The protein below binds the small molecule below.
Small molecule (SMILES): CC[C@H](C)[C@H](NC(=O)[C@H](CO)NC(=O)[C@H](CC1=NC=NC1)NC(=O)[C@H](CO)NC(=O)[C@H](CCC(N)=O)NC(=O)[C@@H]1CCCN1C(=O)[C@@H](N)CCC(N)=O)C(=O)N[C@@H](CCC(=O)O)C(=O)N[C@H](C=O)CC(C)C

Binding-site contacts:
Ligand atom CB contacts residue ARG173 of chain 1.H at 3.5 Å.
Ligand atom N contacts residue GLN46 of chain 1.H at 3.1 Å (h-bond).
Ligand atom CD contacts residue TYR229 of chain 1.H at 3.7 Å (hydrophobic).
Ligand atom O contacts residue TYR229 of chain 1.H at 3.7 Å.
Ligand atom CA contacts residue TYR229 of chain 1.H at 3.6 Å (hydrophobic).
Ligand atom OG contacts residue GLY49 of chain 1.H at 2.7 Å (h-bond).
Ligand atom N contacts residue TYR229 of chain 1.H at 3.6 Å (h-bond).
Ligand atom O contacts residue TYR229 of chain 1.H at 3.1 Å (h-bond).
Ligand atom CE1 contacts residue ZN1 of chain 1.PA at 3.2 Å.
Ligand atom O contacts residue GLN46 of chain 1.H at 2.8 Å (h-bond).
Ligand atom N contacts residue TYR51 of chain 1.H at 3.5 Å (h-bond).
Ligand atom CB contacts residue TRP226 of chain 1.H at 3.6 Å (hydrophobic).
Ligand atom CG contacts residue TRP48 of chain 1.H at 3.6 Å (hydrophobic).
Ligand atom CE1 contacts residue TYR38 of chain 1.H at 3.5 Å (hydrophobic).
Ligand atom O contacts residue ARG173 of chain 1.H at 2.8 Å (salt-bridge).
Ligand atom N contacts residue VAL170 of chain 1.H at 3.8 Å.
Ligand atom N contacts residue TYR229 of chain 1.H at 3.6 Å.
Ligand atom CD2 contacts residue ZN1 of chain 1.PA at 3.2 Å.
Ligand atom CB contacts residue THR152 of chain 1.H at 3.3 Å.
Ligand atom O contacts residue TYR51 of chain 1.H at 2.8 Å (h-bond).
Ligand atom OE1 contacts residue ASN230 of chain 1.H at 3.0 Å (h-bond).
Ligand atom OE1 contacts residue ARG156 of chain 1.H at 3.6 Å.
Ligand atom N contacts residue TYR38 of chain 1.H at 3.5 Å (h-bond).
Ligand atom C contacts residue TYR51 of chain 1.H at 3.6 Å (hydrophobic).
Ligand atom NE2 contacts residue ASP40 of chain 1.H at 3.4 Å (salt-bridge).
Ligand atom NE2 contacts residue ZN1 of chain 1.PA at 2.2 Å.
Ligand atom C contacts residue TYR229 of chain 1.H at 3.2 Å (hydrophobic).
Ligand atom OG contacts residue TYR38 of chain 1.H at 3.6 Å.
Ligand atom CE1 contacts residue ASP40 of chain 1.H at 3.7 Å.
Ligand atom CB contacts residue TYR229 of chain 1.H at 3.6 Å (hydrophobic).
Ligand atom OG contacts residue THR152 of chain 1.H at 3.0 Å.
Ligand atom OG contacts residue TRP48 of chain 1.H at 3.3 Å.
Ligand atom CG contacts residue ASP175 of chain 1.H at 3.7 Å.
Ligand atom C contacts residue SER153 of chain 1.H at 3.7 Å.
Ligand atom O contacts residue SER153 of chain 1.H at 3.2 Å (h-bond).
Ligand atom CB contacts residue SER153 of chain 1.H at 3.7 Å.
Ligand atom CA contacts residue GLN46 of chain 1.H at 3.6 Å.
Ligand atom ND1 contacts residue TYR38 of chain 1.H at 3.0 Å (h-bond).
Ligand atom OE2 contacts residue GLN157 of chain 1.H at 3.4 Å.
Ligand atom NE2 contacts residue TYR229 of chain 1.H at 3.7 Å.

Sequence of chain 1.H:
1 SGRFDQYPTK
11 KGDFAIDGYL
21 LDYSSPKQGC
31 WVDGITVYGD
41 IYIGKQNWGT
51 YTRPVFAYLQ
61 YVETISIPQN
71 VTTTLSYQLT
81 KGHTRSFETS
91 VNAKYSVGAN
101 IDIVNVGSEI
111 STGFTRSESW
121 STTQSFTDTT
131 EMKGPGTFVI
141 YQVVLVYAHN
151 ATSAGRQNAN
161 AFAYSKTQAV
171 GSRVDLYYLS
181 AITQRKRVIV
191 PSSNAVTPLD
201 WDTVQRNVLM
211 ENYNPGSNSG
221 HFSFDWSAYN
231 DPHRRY